Sequence of chain 1.A:
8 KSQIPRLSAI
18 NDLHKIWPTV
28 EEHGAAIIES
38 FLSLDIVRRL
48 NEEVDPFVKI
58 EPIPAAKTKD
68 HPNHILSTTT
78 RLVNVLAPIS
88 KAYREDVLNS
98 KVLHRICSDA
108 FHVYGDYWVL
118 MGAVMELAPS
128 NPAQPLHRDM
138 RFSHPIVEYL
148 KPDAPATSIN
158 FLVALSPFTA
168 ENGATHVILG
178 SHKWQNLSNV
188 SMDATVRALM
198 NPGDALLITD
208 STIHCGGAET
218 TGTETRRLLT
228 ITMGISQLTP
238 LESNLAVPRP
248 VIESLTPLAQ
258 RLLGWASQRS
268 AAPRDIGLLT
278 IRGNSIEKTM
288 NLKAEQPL

Sequence of chain 2.A:
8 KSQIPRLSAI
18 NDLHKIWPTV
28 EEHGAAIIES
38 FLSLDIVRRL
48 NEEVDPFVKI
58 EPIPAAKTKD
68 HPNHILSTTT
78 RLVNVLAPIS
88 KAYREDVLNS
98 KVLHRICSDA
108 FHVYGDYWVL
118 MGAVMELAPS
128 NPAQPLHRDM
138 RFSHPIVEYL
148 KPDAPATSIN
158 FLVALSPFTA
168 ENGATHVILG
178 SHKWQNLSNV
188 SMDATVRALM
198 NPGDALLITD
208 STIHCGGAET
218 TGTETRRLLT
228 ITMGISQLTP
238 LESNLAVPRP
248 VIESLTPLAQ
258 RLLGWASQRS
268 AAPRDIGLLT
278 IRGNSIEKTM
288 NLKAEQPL

Binding-site contacts:
Ligand atom C12 contacts residue ILE72 of chain 2.A at 3.7 Å (hydrophobic).
Ligand atom C11 contacts residue HIS134 of chain 2.A at 3.5 Å.
Ligand atom C2 contacts residue LEU79 of chain 2.A at 3.6 Å (hydrophobic).
Ligand atom C8 contacts residue HIS134 of chain 2.A at 3.6 Å.
Ligand atom C18 contacts residue AKG1 of chain 2.C at 3.6 Å.
Ligand atom C10 contacts residue ILE72 of chain 2.A at 4.0 Å (hydrophobic).
Ligand atom C1 contacts residue LEU79 of chain 2.A at 3.7 Å (hydrophobic).
Ligand atom C14 contacts residue HIS134 of chain 2.A at 3.7 Å.
Ligand atom N17 contacts residue ASP136 of chain 2.A at 3.9 Å.
Ligand atom C20 contacts residue THR227 of chain 2.A at 3.8 Å.
Ligand atom C23 contacts residue PHE139 of chain 2.A at 3.9 Å (hydrophobic).
Ligand atom C13 contacts residue HIS134 of chain 2.A at 3.9 Å.
Ligand atom C1 contacts residue AKG1 of chain 2.C at 3.8 Å.
Ligand atom C11 contacts residue ILE72 of chain 2.A at 3.7 Å (hydrophobic).
Ligand atom C20 contacts residue MET118 of chain 2.A at 3.5 Å (hydrophobic).
Ligand atom C15 contacts residue ASP136 of chain 2.A at 3.7 Å.
Ligand atom O16 contacts residue ASP136 of chain 2.A at 3.5 Å.
Ligand atom O5 contacts residue ASN70 of chain 2.A at 3.0 Å (h-bond).
Ligand atom C7 contacts residue AKG1 of chain 2.C at 3.4 Å.
Ligand atom C10 contacts residue PHE139 of chain 2.A at 3.7 Å (hydrophobic).
Ligand atom C14 contacts residue AKG1 of chain 2.C at 3.6 Å.
Ligand atom C19 contacts residue MET118 of chain 2.A at 4.0 Å (hydrophobic).
Ligand atom C1 contacts residue MET122 of chain 2.A at 3.8 Å (hydrophobic).
Ligand atom C10 contacts residue HIS134 of chain 2.A at 3.4 Å.
Ligand atom C9 contacts residue HIS134 of chain 2.A at 3.6 Å.
Ligand atom C23 contacts residue ILE72 of chain 2.A at 3.8 Å (hydrophobic).
Ligand atom C14 contacts residue GLN131 of chain 2.A at 4.0 Å.
Ligand atom O5 contacts residue ILE273 of chain 1.A at 4.0 Å.
Ligand atom O16 contacts residue MET137 of chain 2.A at 3.1 Å (h-bond).
Ligand atom C3 contacts residue AKG1 of chain 2.C at 3.6 Å.
Ligand atom C12 contacts residue HIS134 of chain 2.A at 3.8 Å.
Ligand atom C1 contacts residue THR227 of chain 2.A at 4.0 Å.
Ligand atom C7 contacts residue ASP136 of chain 2.A at 3.9 Å.
Ligand atom C8 contacts residue AKG1 of chain 2.C at 4.0 Å.
Ligand atom C2 contacts residue AKG1 of chain 2.C at 3.5 Å.
Ligand atom C13 contacts residue ILE72 of chain 2.A at 3.9 Å (hydrophobic).
Ligand atom O5 contacts residue LEU73 of chain 2.A at 3.8 Å.
Ligand atom C13 contacts residue GLN131 of chain 2.A at 3.4 Å.
Ligand atom C19 contacts residue AKG1 of chain 2.C at 3.8 Å.
Ligand atom C1 contacts residue MET118 of chain 2.A at 3.6 Å (hydrophobic).

This small molecule binds to this protein.
Small molecule (SMILES): CN1C(=O)c2ccccc2NC(=O)[C@@H]1Cc1ccccc1